The small molecule below binds the protein below.
Small molecule (SMILES): Nc1ncnc2c1ncn2[C@@H]1O[C@H](COP(=O)(O)OP(=O)(O)OP(O)(O)=S)[C@@H](O)[C@H]1O

Sequence of chain 1.E:
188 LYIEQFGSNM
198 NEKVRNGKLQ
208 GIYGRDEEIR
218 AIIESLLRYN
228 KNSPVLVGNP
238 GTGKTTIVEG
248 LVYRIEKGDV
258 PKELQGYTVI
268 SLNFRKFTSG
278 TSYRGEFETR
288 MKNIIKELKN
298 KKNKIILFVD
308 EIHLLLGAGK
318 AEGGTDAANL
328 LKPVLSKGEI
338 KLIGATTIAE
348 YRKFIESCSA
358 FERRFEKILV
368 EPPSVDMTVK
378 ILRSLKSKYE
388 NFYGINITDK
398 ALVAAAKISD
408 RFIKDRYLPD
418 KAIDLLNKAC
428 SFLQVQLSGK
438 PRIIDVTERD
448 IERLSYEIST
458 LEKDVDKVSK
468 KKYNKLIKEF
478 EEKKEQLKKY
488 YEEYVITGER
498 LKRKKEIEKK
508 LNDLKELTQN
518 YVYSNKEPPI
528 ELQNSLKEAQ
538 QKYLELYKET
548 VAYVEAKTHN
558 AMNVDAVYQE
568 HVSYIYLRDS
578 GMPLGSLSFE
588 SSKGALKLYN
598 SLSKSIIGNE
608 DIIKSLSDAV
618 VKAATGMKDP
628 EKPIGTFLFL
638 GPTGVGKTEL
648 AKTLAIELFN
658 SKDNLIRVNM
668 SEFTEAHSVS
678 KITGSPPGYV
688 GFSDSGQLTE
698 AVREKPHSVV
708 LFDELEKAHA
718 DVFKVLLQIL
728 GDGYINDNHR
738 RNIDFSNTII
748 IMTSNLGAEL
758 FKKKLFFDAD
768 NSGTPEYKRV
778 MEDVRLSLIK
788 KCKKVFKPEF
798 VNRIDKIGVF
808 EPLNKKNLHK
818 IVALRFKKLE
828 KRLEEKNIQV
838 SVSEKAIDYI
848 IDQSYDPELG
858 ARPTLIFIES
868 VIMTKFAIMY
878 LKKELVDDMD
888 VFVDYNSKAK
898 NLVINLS

Sequence of chain 1.F:
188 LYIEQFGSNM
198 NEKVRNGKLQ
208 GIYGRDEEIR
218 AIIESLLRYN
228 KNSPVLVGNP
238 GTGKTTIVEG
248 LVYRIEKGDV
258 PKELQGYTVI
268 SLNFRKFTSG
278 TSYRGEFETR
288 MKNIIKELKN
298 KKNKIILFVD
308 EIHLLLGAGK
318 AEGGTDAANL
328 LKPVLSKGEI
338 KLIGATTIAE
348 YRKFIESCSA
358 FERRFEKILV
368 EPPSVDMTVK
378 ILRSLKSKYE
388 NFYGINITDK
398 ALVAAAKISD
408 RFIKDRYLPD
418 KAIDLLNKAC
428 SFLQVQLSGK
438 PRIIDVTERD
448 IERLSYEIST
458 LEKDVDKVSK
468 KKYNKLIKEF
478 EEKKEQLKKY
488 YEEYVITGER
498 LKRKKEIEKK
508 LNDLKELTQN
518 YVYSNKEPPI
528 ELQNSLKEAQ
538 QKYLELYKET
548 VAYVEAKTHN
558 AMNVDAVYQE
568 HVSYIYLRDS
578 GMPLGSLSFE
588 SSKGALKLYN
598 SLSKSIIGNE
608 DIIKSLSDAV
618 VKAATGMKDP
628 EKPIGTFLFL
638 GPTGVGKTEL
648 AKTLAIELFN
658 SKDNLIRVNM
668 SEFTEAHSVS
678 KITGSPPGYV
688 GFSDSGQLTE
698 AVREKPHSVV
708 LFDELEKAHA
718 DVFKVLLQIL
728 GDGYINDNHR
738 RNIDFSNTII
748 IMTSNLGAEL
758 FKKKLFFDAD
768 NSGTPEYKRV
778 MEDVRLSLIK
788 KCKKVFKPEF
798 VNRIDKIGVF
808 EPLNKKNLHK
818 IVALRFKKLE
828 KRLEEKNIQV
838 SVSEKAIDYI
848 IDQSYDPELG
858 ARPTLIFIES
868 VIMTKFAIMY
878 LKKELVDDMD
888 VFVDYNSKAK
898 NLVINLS

Binding-site contacts:
Ligand atom O2A contacts residue THR645 of chain 1.F at 2.3 Å (h-bond).
Ligand atom O1A contacts residue VAL642 of chain 1.F at 2.2 Å (h-bond).
Ligand atom N1 contacts residue SER602 of chain 1.F at 3.6 Å.
Ligand atom O3A contacts residue VAL642 of chain 1.F at 3.0 Å (h-bond).
Ligand atom PA contacts residue THR645 of chain 1.F at 3.2 Å.
Ligand atom PB contacts residue GLY641 of chain 1.F at 3.2 Å.
Ligand atom O1B contacts residue PRO639 of chain 1.F at 3.8 Å.
Ligand atom S1G contacts residue ASN752 of chain 1.F at 3.2 Å (h-bond).
Ligand atom O5' contacts residue THR645 of chain 1.F at 3.5 Å (h-bond).
Ligand atom PA contacts residue VAL642 of chain 1.F at 3.2 Å.
Ligand atom C5 contacts residue ILE818 of chain 1.F at 3.7 Å (hydrophobic).
Ligand atom PB contacts residue VAL642 of chain 1.F at 3.6 Å.
Ligand atom O1B contacts residue THR640 of chain 1.F at 3.6 Å.
Ligand atom C4 contacts residue ILE818 of chain 1.F at 3.6 Å (hydrophobic).
Ligand atom O3A contacts residue GLY641 of chain 1.F at 3.3 Å (h-bond).
Ligand atom S1G contacts residue LYS644 of chain 1.F at 3.6 Å.
Ligand atom O3G contacts residue LYS644 of chain 1.F at 3.1 Å (salt-bridge).
Ligand atom N3 contacts residue ILE818 of chain 1.F at 3.7 Å.
Ligand atom C2' contacts residue GLU646 of chain 1.F at 3.2 Å.
Ligand atom N6 contacts residue ILE604 of chain 1.F at 3.8 Å.
Ligand atom O1A contacts residue LYS644 of chain 1.F at 2.5 Å (salt-bridge).
Ligand atom N6 contacts residue ILE818 of chain 1.F at 3.5 Å.
Ligand atom S1G contacts residue GLU796 of chain 1.E at 3.6 Å (salt-bridge).
Ligand atom O2B contacts residue ARG859 of chain 1.F at 3.2 Å (salt-bridge).
Ligand atom O1B contacts residue LYS644 of chain 1.F at 2.9 Å (salt-bridge).
Ligand atom O2' contacts residue GLU646 of chain 1.F at 3.6 Å (salt-bridge).
Ligand atom O2B contacts residue ARG800 of chain 1.E at 3.6 Å.
Ligand atom C3' contacts residue GLU646 of chain 1.F at 3.3 Å.
Ligand atom O3' contacts residue ARG859 of chain 1.F at 2.8 Å (salt-bridge).
Ligand atom C6 contacts residue ILE818 of chain 1.F at 3.5 Å (hydrophobic).
Ligand atom O2G contacts residue THR645 of chain 1.F at 3.2 Å.
Ligand atom O1A contacts residue THR645 of chain 1.F at 3.1 Å (h-bond).
Ligand atom O2B contacts residue GLY641 of chain 1.F at 3.0 Å (h-bond).
Ligand atom O1B contacts residue VAL642 of chain 1.F at 2.9 Å (h-bond).
Ligand atom O3G contacts residue VAL642 of chain 1.F at 3.5 Å (h-bond).
Ligand atom C1' contacts residue LEU862 of chain 1.F at 3.7 Å (hydrophobic).
Ligand atom O1A contacts residue GLY643 of chain 1.F at 3.3 Å.
Ligand atom O2' contacts residue ARG822 of chain 1.F at 3.7 Å.
Ligand atom O3B contacts residue ARG800 of chain 1.E at 3.3 Å (salt-bridge).
Ligand atom O1B contacts residue GLY641 of chain 1.F at 2.5 Å (h-bond).